This protein binds this small molecule.
Small molecule (SMILES): CC(=O)N[C@@H]1[C@@H](O)[C@H](O)[C@@H](CO)O[C@H]1O

Binding-site contacts:
Ligand atom C5 contacts residue VAL291 of chain 1.E at 4.5 Å (hydrophobic).
Ligand atom C8 contacts residue SER39 of chain 1.E at 3.3 Å.
Ligand atom C5 contacts residue ASN279 of chain 1.E at 3.6 Å.
Ligand atom C1 contacts residue VAL291 of chain 1.E at 3.6 Å (hydrophobic).
Ligand atom O5 contacts residue ASN292 of chain 1.E at 3.8 Å.
Ligand atom N2 contacts residue ASN279 of chain 1.E at 3.1 Å (h-bond).
Ligand atom O5 contacts residue VAL291 of chain 1.E at 4.5 Å.
Ligand atom C7 contacts residue ASN279 of chain 1.E at 3.3 Å.
Ligand atom C2 contacts residue ASN279 of chain 1.E at 2.6 Å.
Ligand atom C1 contacts residue ASN292 of chain 1.E at 4.2 Å.
Ligand atom C8 contacts residue VAL291 of chain 1.E at 4.2 Å (hydrophobic).
Ligand atom C6 contacts residue ASN292 of chain 1.E at 3.9 Å.
Ligand atom C3 contacts residue ASN279 of chain 1.E at 3.9 Å.
Ligand atom O7 contacts residue ASN279 of chain 1.E at 3.0 Å (h-bond).
Ligand atom C6 contacts residue GLU69 of chain 1.F at 4.3 Å.
Ligand atom C5 contacts residue ASN292 of chain 1.E at 3.8 Å.
Ligand atom C1 contacts residue ASN279 of chain 1.E at 1.4 Å.
Ligand atom O5 contacts residue ASN279 of chain 1.E at 2.4 Å (h-bond).
Ligand atom N2 contacts residue VAL291 of chain 1.E at 3.6 Å (h-bond).
Ligand atom C2 contacts residue VAL291 of chain 1.E at 3.9 Å (hydrophobic).
Ligand atom C7 contacts residue VAL291 of chain 1.E at 4.3 Å (hydrophobic).
Ligand atom C4 contacts residue ASN279 of chain 1.E at 4.2 Å.
Ligand atom C3 contacts residue VAL291 of chain 1.E at 4.0 Å (hydrophobic).

Sequence of chain 1.F:
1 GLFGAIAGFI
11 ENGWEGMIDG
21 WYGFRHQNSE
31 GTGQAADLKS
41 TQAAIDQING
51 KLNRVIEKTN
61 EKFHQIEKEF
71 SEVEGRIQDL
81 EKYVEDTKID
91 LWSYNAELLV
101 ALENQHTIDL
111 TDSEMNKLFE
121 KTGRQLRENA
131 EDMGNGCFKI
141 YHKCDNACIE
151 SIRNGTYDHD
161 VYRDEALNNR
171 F

Sequence of chain 1.E:
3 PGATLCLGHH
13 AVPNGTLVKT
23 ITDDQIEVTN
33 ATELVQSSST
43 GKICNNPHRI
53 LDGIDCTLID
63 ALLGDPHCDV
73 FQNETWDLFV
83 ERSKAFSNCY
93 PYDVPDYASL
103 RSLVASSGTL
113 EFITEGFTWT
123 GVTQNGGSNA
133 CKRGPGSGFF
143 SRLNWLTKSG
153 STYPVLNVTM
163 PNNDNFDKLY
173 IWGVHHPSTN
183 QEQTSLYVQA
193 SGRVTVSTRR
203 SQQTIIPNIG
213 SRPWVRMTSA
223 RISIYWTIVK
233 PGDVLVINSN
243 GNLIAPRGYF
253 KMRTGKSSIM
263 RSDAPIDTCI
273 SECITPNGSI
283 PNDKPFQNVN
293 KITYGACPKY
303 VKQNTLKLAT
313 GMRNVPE